Sequence of chain 1.Q:
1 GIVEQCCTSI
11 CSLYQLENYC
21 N

Sequence of chain 1.Y:
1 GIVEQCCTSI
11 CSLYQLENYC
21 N

Sequence of chain 1.Z:
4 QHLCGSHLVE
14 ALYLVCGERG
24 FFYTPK

Binding-site contacts:
Ligand atom CG contacts residue GLU17 of chain 1.Y at 3.6 Å.
Ligand atom CD1 contacts residue TYR14 of chain 1.Y at 3.6 Å (hydrophobic).
Ligand atom CA contacts residue ARG22 of chain 1.Z at 4.2 Å.
Ligand atom NE1 contacts residue TYR14 of chain 1.Y at 3.4 Å.
Ligand atom CD1 contacts residue GLU17 of chain 1.Y at 3.5 Å.
Ligand atom CA contacts residue GLU17 of chain 1.Y at 3.1 Å.
Ligand atom CH2 contacts residue GLU17 of chain 1.Q at 4.3 Å.
Ligand atom OH contacts residue LEU13 of chain 1.Q at 3.5 Å (h-bond).
Ligand atom CA contacts residue LEU13 of chain 1.Q at 3.7 Å (hydrophobic).
Ligand atom CD1 contacts residue VAL18 of chain 1.Z at 4.3 Å (hydrophobic).
Ligand atom CB contacts residue TYR14 of chain 1.Q at 3.8 Å (hydrophobic).
Ligand atom CB contacts residue GLU17 of chain 1.Y at 3.2 Å.
Ligand atom CG contacts residue LEU13 of chain 1.Q at 3.6 Å (hydrophobic).
Ligand atom NZ contacts residue ARG22 of chain 1.Z at 4.0 Å.
Ligand atom CB contacts residue LEU13 of chain 1.Q at 4.3 Å (hydrophobic).
Ligand atom OH contacts residue TYR14 of chain 1.Y at 3.9 Å.
Ligand atom NZ contacts residue GLU17 of chain 1.Y at 3.5 Å (salt-bridge).
Ligand atom CZ3 contacts residue TYR14 of chain 1.Y at 3.4 Å (hydrophobic).
Ligand atom CE2 contacts residue TYR14 of chain 1.Y at 3.2 Å (hydrophobic).
Ligand atom CE2 contacts residue LEU13 of chain 1.Q at 3.5 Å (hydrophobic).
Ligand atom CA contacts residue TYR14 of chain 1.Q at 4.0 Å (hydrophobic).
Ligand atom CD1 contacts residue LEU13 of chain 1.Q at 3.7 Å (hydrophobic).
Ligand atom NE1 contacts residue LEU13 of chain 1.Q at 3.7 Å.
Ligand atom CE3 contacts residue TYR14 of chain 1.Q at 4.3 Å (hydrophobic).
Ligand atom CD2 contacts residue LEU13 of chain 1.Q at 3.4 Å (hydrophobic).
Ligand atom CH2 contacts residue LEU13 of chain 1.Q at 4.3 Å (hydrophobic).
Ligand atom NZ contacts residue TYR14 of chain 1.Q at 3.7 Å.
Ligand atom CG contacts residue TYR14 of chain 1.Y at 3.9 Å (hydrophobic).
Ligand atom NE1 contacts residue LEU13 of chain 1.Y at 3.7 Å.
Ligand atom CE3 contacts residue TYR14 of chain 1.Y at 3.7 Å (hydrophobic).
Ligand atom OH contacts residue TYR14 of chain 1.Q at 4.1 Å.
Ligand atom CZ2 contacts residue LEU13 of chain 1.Q at 4.0 Å (hydrophobic).
Ligand atom CE3 contacts residue LEU13 of chain 1.Q at 3.6 Å (hydrophobic).
Ligand atom CD2 contacts residue TYR14 of chain 1.Y at 3.4 Å (hydrophobic).
Ligand atom CD1 contacts residue LEU13 of chain 1.Y at 4.1 Å (hydrophobic).
Ligand atom CH2 contacts residue TYR14 of chain 1.Y at 3.1 Å (hydrophobic).
Ligand atom OH contacts residue GLU17 of chain 1.Q at 3.3 Å (salt-bridge).
Ligand atom CZ2 contacts residue LEU13 of chain 1.Y at 4.2 Å (hydrophobic).
Ligand atom CZ3 contacts residue LEU13 of chain 1.Q at 3.8 Å (hydrophobic).
Ligand atom CZ2 contacts residue TYR14 of chain 1.Y at 3.3 Å (hydrophobic).

A small-molecule ligand and the protein it binds are described below.
Small molecule (SMILES): NCCc1c[nH]c2ccc(O)cc12